Sequence of chain 1.B:
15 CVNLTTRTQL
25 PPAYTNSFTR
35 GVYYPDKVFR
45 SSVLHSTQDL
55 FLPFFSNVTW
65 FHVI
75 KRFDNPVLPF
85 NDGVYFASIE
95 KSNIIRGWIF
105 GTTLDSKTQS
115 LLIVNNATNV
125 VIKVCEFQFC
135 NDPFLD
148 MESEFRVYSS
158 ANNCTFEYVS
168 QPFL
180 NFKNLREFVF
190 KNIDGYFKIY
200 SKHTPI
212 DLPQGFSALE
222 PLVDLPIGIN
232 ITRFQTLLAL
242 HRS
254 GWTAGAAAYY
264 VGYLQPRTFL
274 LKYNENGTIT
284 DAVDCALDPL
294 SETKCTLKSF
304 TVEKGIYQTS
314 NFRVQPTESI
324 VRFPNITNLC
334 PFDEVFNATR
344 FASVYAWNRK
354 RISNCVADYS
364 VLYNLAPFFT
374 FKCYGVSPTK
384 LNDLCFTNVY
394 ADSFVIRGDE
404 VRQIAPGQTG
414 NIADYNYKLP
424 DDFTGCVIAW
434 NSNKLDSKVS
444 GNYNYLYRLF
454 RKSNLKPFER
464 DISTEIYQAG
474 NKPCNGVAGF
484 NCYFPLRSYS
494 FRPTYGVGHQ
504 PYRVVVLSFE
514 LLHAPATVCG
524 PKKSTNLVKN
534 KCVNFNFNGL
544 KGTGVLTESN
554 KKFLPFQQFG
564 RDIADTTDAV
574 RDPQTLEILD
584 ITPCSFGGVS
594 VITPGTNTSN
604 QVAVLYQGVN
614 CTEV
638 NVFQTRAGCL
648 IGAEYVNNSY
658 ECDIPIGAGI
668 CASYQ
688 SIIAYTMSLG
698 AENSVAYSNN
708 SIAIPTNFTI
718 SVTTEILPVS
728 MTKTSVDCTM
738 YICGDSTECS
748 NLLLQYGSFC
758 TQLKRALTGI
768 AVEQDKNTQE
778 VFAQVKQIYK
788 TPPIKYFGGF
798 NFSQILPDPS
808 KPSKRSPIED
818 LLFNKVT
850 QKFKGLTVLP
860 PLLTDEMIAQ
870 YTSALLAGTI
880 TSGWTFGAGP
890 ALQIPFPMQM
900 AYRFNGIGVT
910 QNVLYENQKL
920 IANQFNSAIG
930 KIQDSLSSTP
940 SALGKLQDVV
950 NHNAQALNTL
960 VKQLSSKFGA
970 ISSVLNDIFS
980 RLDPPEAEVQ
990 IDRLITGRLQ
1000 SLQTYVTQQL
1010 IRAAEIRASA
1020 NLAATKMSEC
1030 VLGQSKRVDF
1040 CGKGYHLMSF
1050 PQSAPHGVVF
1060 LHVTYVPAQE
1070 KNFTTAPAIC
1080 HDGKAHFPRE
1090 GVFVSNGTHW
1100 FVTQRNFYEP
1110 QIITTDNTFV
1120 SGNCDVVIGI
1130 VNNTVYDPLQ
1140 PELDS

This protein binds this small molecule.
Small molecule (SMILES): CC(=O)N[C@@H]1[C@@H](O)[C@H](O)[C@@H](CO)O[C@H]1O

Binding-site contacts:
Ligand atom C2 contacts residue ASN706 of chain 1.B at 2.5 Å.
Ligand atom C3 contacts residue TYR793 of chain 1.C at 4.3 Å (hydrophobic).
Ligand atom O3 contacts residue TYR793 of chain 1.C at 3.8 Å.
Ligand atom O5 contacts residue ASN706 of chain 1.B at 2.4 Å (h-bond).
Ligand atom C5 contacts residue TYR793 of chain 1.C at 4.5 Å (hydrophobic).
Ligand atom O6 contacts residue ILE791 of chain 1.C at 4.0 Å.
Ligand atom C1 contacts residue ASN706 of chain 1.B at 1.4 Å.
Ligand atom C6 contacts residue ILE791 of chain 1.C at 4.2 Å (hydrophobic).
Ligand atom O7 contacts residue ASN706 of chain 1.B at 4.3 Å.
Ligand atom C5 contacts residue ASN706 of chain 1.B at 3.7 Å.
Ligand atom C4 contacts residue ASN706 of chain 1.B at 4.3 Å.
Ligand atom C4 contacts residue TYR793 of chain 1.C at 3.6 Å (hydrophobic).
Ligand atom C3 contacts residue ASN706 of chain 1.B at 3.8 Å.
Ligand atom C6 contacts residue TYR793 of chain 1.C at 4.2 Å (hydrophobic).
Ligand atom O4 contacts residue TYR793 of chain 1.C at 3.7 Å.
Ligand atom C7 contacts residue ASN706 of chain 1.B at 3.8 Å.
Ligand atom N2 contacts residue ASN706 of chain 1.B at 2.9 Å (h-bond).

Sequence of chain 1.C:
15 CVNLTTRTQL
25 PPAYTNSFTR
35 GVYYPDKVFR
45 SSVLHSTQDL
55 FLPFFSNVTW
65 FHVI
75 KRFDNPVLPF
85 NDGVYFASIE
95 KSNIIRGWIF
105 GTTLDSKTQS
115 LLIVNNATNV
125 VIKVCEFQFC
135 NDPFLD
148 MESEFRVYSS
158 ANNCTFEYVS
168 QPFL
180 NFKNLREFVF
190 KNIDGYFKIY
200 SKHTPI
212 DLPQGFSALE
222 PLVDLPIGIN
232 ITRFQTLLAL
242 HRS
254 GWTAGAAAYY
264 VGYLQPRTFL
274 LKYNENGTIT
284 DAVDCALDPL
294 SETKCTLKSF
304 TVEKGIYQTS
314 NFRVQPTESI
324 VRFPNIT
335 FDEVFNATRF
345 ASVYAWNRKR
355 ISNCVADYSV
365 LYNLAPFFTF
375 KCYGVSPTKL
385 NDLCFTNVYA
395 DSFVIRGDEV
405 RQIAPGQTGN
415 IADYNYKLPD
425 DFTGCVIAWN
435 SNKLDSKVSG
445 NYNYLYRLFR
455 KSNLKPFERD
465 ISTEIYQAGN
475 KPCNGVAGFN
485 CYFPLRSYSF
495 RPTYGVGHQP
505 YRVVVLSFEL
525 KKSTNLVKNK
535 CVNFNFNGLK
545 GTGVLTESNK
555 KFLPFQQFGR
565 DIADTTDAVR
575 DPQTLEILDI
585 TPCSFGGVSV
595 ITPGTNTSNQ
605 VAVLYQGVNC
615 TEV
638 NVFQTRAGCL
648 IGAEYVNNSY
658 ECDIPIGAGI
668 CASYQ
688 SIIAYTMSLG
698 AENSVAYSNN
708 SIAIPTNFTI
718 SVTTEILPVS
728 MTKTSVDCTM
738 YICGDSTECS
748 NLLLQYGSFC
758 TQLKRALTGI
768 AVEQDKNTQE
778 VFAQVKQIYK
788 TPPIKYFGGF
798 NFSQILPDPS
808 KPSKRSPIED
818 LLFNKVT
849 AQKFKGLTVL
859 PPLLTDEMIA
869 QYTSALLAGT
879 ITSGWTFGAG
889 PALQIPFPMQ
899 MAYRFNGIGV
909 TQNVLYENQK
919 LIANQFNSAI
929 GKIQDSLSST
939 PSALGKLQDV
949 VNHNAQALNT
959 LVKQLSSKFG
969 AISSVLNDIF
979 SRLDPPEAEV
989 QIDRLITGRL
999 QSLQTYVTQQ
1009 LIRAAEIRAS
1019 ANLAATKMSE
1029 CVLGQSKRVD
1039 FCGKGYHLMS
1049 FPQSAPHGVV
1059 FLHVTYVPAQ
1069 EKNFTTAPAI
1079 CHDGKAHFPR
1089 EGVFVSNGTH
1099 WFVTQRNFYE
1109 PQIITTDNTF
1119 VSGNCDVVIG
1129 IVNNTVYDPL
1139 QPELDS